Sequence of chain 1.A:
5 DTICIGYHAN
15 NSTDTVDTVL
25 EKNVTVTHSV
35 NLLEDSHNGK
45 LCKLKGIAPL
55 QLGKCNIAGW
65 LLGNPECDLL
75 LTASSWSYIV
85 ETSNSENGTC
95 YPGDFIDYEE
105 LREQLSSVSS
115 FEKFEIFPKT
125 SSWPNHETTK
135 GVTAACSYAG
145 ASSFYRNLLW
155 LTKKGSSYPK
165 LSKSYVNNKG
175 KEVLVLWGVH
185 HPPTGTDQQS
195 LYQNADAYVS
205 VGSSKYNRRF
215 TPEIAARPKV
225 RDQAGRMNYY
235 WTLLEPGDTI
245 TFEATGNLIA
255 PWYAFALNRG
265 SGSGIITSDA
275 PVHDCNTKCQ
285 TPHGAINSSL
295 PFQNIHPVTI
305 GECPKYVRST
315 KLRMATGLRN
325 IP

Binding-site contacts:
Ligand atom C5 contacts residue ASN91 of chain 1.A at 3.7 Å.
Ligand atom C4 contacts residue ARG225 of chain 1.A at 4.3 Å.
Ligand atom C2 contacts residue ASN91 of chain 1.A at 2.3 Å.
Ligand atom C2 contacts residue ARG225 of chain 1.A at 3.8 Å.
Ligand atom C6 contacts residue ARG225 of chain 1.A at 3.3 Å.
Ligand atom O6 contacts residue ASN91 of chain 1.A at 4.4 Å.
Ligand atom O5 contacts residue ASN91 of chain 1.A at 2.5 Å (h-bond).
Ligand atom N2 contacts residue ASN91 of chain 1.A at 2.7 Å (h-bond).
Ligand atom C1 contacts residue GLU70 of chain 1.A at 3.9 Å.
Ligand atom O7 contacts residue GLU70 of chain 1.A at 4.1 Å.
Ligand atom C3 contacts residue ARG225 of chain 1.A at 3.9 Å.
Ligand atom C5 contacts residue ARG225 of chain 1.A at 3.8 Å.
Ligand atom C8 contacts residue ARG225 of chain 1.A at 3.3 Å.
Ligand atom O7 contacts residue CYS94 of chain 1.A at 3.2 Å.
Ligand atom O7 contacts residue ASN68 of chain 1.A at 2.9 Å (h-bond).
Ligand atom C8 contacts residue GLU70 of chain 1.A at 3.9 Å.
Ligand atom C8 contacts residue ALA139 of chain 1.A at 3.9 Å (hydrophobic).
Ligand atom C8 contacts residue ASN68 of chain 1.A at 4.0 Å.
Ligand atom C7 contacts residue GLU70 of chain 1.A at 3.6 Å.
Ligand atom C7 contacts residue CYS94 of chain 1.A at 3.7 Å (hydrophobic).
Ligand atom O3 contacts residue ARG225 of chain 1.A at 2.7 Å (salt-bridge).
Ligand atom C6 contacts residue ASP226 of chain 1.A at 4.3 Å.
Ligand atom C7 contacts residue ASN91 of chain 1.A at 3.1 Å.
Ligand atom N2 contacts residue ARG225 of chain 1.A at 3.4 Å (salt-bridge).
Ligand atom C8 contacts residue CYS140 of chain 1.A at 4.0 Å (hydrophobic).
Ligand atom C1 contacts residue ASN91 of chain 1.A at 1.5 Å.
Ligand atom C6 contacts residue GLU90 of chain 1.A at 4.0 Å.
Ligand atom C2 contacts residue GLU70 of chain 1.A at 4.2 Å.
Ligand atom C8 contacts residue CYS94 of chain 1.A at 3.4 Å (hydrophobic).
Ligand atom O5 contacts residue ARG225 of chain 1.A at 3.8 Å.
Ligand atom C7 contacts residue ARG225 of chain 1.A at 3.3 Å.
Ligand atom O6 contacts residue GLU90 of chain 1.A at 3.2 Å (salt-bridge).
Ligand atom O7 contacts residue ASN91 of chain 1.A at 2.8 Å (h-bond).
Ligand atom C7 contacts residue ASN68 of chain 1.A at 3.9 Å.
Ligand atom O7 contacts residue ARG225 of chain 1.A at 3.8 Å.
Ligand atom C3 contacts residue ASN91 of chain 1.A at 3.7 Å.
Ligand atom C6 contacts residue LYS223 of chain 1.A at 4.4 Å.
Ligand atom N2 contacts residue GLU70 of chain 1.A at 3.4 Å.
Ligand atom C8 contacts residue SER141 of chain 1.A at 4.0 Å.
Ligand atom C4 contacts residue ASN91 of chain 1.A at 4.2 Å.

This small molecule binds to this protein.
Small molecule (SMILES): CC(=O)N[C@H]1[C@H](O[C@H]2[C@H](O)[C@@H](NC(C)=O)CO[C@@H]2CO)O[C@H](CO)[C@@H](O[C@@H]2O[C@H](CO)[C@@H](O)[C@H](O[C@H]3O[C@H](CO)[C@@H](O)[C@H](O)[C@@H]3O)[C@@H]2O)[C@@H]1O